A protein and the small-molecule ligand that binds it are described below.
Small molecule (SMILES): CC(=O)NCCCC[C@H](NC(=O)CC[C@@H](NC(=O)[C@H](C)N)C(N)=O)C(=O)N[C@H](C)C(N)=O

Binding-site contacts:
Ligand atom N1 contacts residue HIS186 of chain 1.D at 3.6 Å.
Ligand atom C contacts residue TRP114 of chain 1.D at 3.1 Å (hydrophobic).
Ligand atom CB contacts residue GLY115 of chain 1.D at 3.5 Å.
Ligand atom O contacts residue TRP114 of chain 1.D at 3.3 Å.
Ligand atom O contacts residue MUB1 of chain 1.Y at 3.2 Å.
Ligand atom CB contacts residue GLN90 of chain 1.D at 3.8 Å.
Ligand atom C contacts residue MUB1 of chain 1.Y at 3.1 Å.
Ligand atom O2 contacts residue HIS174 of chain 1.D at 3.2 Å.
Ligand atom CG contacts residue TRP114 of chain 1.D at 3.6 Å (hydrophobic).
Ligand atom O contacts residue GLY117 of chain 1.D at 2.8 Å (h-bond).
Ligand atom CD contacts residue TRP114 of chain 1.D at 3.8 Å (hydrophobic).
Ligand atom CB contacts residue MUB1 of chain 1.Y at 3.6 Å.
Ligand atom O contacts residue ASN121 of chain 1.D at 2.8 Å (h-bond).
Ligand atom CB contacts residue TRP114 of chain 1.D at 3.7 Å (hydrophobic).
Ligand atom CD contacts residue THR184 of chain 1.D at 3.6 Å.
Ligand atom O contacts residue VAL116 of chain 1.D at 3.5 Å (h-bond).
Ligand atom N contacts residue ASN91 of chain 1.D at 2.9 Å (h-bond).
Ligand atom CB contacts residue GLY115 of chain 1.D at 3.7 Å.
Ligand atom CA contacts residue GLY115 of chain 1.D at 3.8 Å.
Ligand atom C contacts residue GLY115 of chain 1.D at 3.9 Å.
Ligand atom C contacts residue ASN121 of chain 1.D at 3.8 Å.
Ligand atom O contacts residue ALA118 of chain 1.D at 3.8 Å.
Ligand atom O contacts residue GLY115 of chain 1.D at 3.5 Å (h-bond).
Ligand atom CA contacts residue MUB1 of chain 1.Y at 2.4 Å.
Ligand atom CB contacts residue ASN91 of chain 1.D at 3.8 Å.
Ligand atom O2 contacts residue THR184 of chain 1.D at 2.7 Å (h-bond).
Ligand atom CB contacts residue GLU128 of chain 1.D at 3.6 Å.
Ligand atom CA contacts residue TRP114 of chain 1.D at 3.6 Å (hydrophobic).
Ligand atom C contacts residue ASN91 of chain 1.D at 3.7 Å.
Ligand atom N contacts residue TRP114 of chain 1.D at 3.5 Å (h-bond).
Ligand atom CG contacts residue ASN91 of chain 1.D at 3.4 Å.
Ligand atom CG contacts residue ALA92 of chain 1.D at 3.6 Å (hydrophobic).
Ligand atom N contacts residue MUB1 of chain 1.Y at 1.3 Å.
Ligand atom N contacts residue GLY115 of chain 1.D at 3.0 Å (h-bond).
Ligand atom CE contacts residue TRP114 of chain 1.D at 3.5 Å (hydrophobic).
Ligand atom O2 contacts residue HIS186 of chain 1.D at 3.4 Å.
Ligand atom CB contacts residue GLY117 of chain 1.D at 3.8 Å.
Ligand atom CG contacts residue TRP114 of chain 1.D at 3.2 Å (hydrophobic).
Ligand atom CD contacts residue GLN90 of chain 1.D at 3.7 Å.
Ligand atom CD contacts residue HIS186 of chain 1.D at 3.5 Å.

Sequence of chain 1.D:
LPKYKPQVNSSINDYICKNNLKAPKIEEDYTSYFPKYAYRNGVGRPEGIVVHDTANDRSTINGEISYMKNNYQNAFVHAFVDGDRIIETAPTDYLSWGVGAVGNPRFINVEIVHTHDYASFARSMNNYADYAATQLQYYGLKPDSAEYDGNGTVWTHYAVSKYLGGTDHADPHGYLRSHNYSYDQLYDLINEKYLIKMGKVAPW